Binding-site contacts:
Ligand atom C10 contacts residue SER291 of chain 1.A at 3.9 Å.
Ligand atom C11 contacts residue ALA290 of chain 1.A at 3.8 Å (hydrophobic).
Ligand atom C09 contacts residue PHE287 of chain 1.A at 4.4 Å (hydrophobic).
Ligand atom N02 contacts residue LEU181 of chain 1.A at 4.1 Å.
Ligand atom C11 contacts residue VAL261 of chain 1.A at 3.5 Å (hydrophobic).
Ligand atom C04 contacts residue PHE386 of chain 1.A at 3.5 Å (hydrophobic).
Ligand atom C01 contacts residue PHE386 of chain 1.A at 4.1 Å (hydrophobic).
Ligand atom C06 contacts residue ASN258 of chain 1.A at 4.1 Å.
Ligand atom C07 contacts residue TYR294 of chain 1.A at 3.6 Å (hydrophobic).
Ligand atom C07 contacts residue ASP352 of chain 1.A at 4.3 Å.
Ligand atom C13 contacts residue VAL261 of chain 1.A at 3.5 Å (hydrophobic).
Ligand atom C07 contacts residue PHE382 of chain 1.A at 3.7 Å (hydrophobic).
Ligand atom C03 contacts residue LEU185 of chain 1.A at 3.8 Å (hydrophobic).
Ligand atom C10 contacts residue PHE287 of chain 1.A at 3.5 Å (hydrophobic).
Ligand atom C05 contacts residue PHE386 of chain 1.A at 4.3 Å (hydrophobic).
Ligand atom C12 contacts residue ILE348 of chain 1.A at 4.5 Å (hydrophobic).
Ligand atom N02 contacts residue ASN258 of chain 1.A at 3.9 Å.
Ligand atom C10 contacts residue VAL261 of chain 1.A at 3.9 Å (hydrophobic).
Ligand atom C12 contacts residue VAL261 of chain 1.A at 3.2 Å (hydrophobic).
Ligand atom C09 contacts residue LEU185 of chain 1.A at 3.9 Å (hydrophobic).
Ligand atom C05 contacts residue LEU185 of chain 1.A at 4.2 Å (hydrophobic).
Ligand atom C04 contacts residue LEU185 of chain 1.A at 3.4 Å (hydrophobic).
Ligand atom C11 contacts residue PHE287 of chain 1.A at 3.6 Å (hydrophobic).
Ligand atom C09 contacts residue VAL261 of chain 1.A at 4.0 Å (hydrophobic).
Ligand atom N02 contacts residue PHE386 of chain 1.A at 3.8 Å.
Ligand atom C12 contacts residue TYR294 of chain 1.A at 4.2 Å (hydrophobic).
Ligand atom C01 contacts residue ASN258 of chain 1.A at 4.1 Å.
Ligand atom C01 contacts residue PHE382 of chain 1.A at 3.5 Å (hydrophobic).
Ligand atom C03 contacts residue PHE386 of chain 1.A at 3.4 Å (hydrophobic).
Ligand atom C13 contacts residue TYR294 of chain 1.A at 3.9 Å (hydrophobic).
Ligand atom N02 contacts residue PHE382 of chain 1.A at 4.1 Å.
Ligand atom C11 contacts residue SER291 of chain 1.A at 4.1 Å.
Ligand atom C01 contacts residue LEU181 of chain 1.A at 4.2 Å (hydrophobic).
Ligand atom C07 contacts residue ASN258 of chain 1.A at 3.6 Å.
Ligand atom C07 contacts residue LEU181 of chain 1.A at 4.3 Å (hydrophobic).
Ligand atom C12 contacts residue ALA290 of chain 1.A at 4.4 Å (hydrophobic).
Ligand atom C06 contacts residue TYR294 of chain 1.A at 3.6 Å (hydrophobic).
Ligand atom C08 contacts residue VAL261 of chain 1.A at 3.9 Å (hydrophobic).

Sequence of chain 1.A:
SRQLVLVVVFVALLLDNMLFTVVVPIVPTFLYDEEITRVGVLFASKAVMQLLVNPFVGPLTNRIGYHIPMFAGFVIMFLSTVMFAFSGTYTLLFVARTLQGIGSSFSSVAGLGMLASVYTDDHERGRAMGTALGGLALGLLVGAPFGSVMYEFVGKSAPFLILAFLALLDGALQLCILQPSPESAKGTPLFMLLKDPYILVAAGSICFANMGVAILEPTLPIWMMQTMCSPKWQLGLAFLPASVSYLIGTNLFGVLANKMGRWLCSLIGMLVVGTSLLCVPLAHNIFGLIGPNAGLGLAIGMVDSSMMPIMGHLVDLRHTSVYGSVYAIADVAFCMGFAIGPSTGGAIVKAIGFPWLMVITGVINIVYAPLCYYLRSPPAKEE

The small molecule below binds the protein below.
Small molecule (SMILES): C[n+]1ccc(-c2ccccc2)cc1